Sequence of chain 1.E:
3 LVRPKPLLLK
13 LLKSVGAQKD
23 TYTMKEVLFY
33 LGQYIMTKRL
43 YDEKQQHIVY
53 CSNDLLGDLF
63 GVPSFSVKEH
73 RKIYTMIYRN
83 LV

The small molecule below binds the protein below.
Small molecule (SMILES): CC(C)C[C@H](NC(=O)[C@H](C)NC(=O)[C@H](CC1=CN=C2C=CC=CC12)NC(=O)[C@H](Cc1ccc(O)cc1)NC(=O)[C@H](CCC(=O)O)NC(=O)[C@H](C)NC(=O)[C@H](Cc1ccccc1)NC(=O)[C@H](CO)NC(=O)[C@@H](N)[C@@H](C)O)C(=O)N[C@@H](CC(C)C)C(=O)N[C@@H](CO)C(=O)N1CCC[C@H]1C(=O)O

Binding-site contacts:
Ligand atom CE1 contacts residue ILE37 of chain 1.G at 3.5 Å (hydrophobic).
Ligand atom CD contacts residue LEU30 of chain 1.G at 3.2 Å (hydrophobic).
Ligand atom OG contacts residue LEU30 of chain 1.G at 3.4 Å.
Ligand atom CD1 contacts residue GLY34 of chain 1.G at 3.6 Å.
Ligand atom CD2 contacts residue HIS49 of chain 1.G at 3.6 Å.
Ligand atom CZ2 contacts residue LEU33 of chain 1.G at 3.7 Å (hydrophobic).
Ligand atom O contacts residue VAL69 of chain 1.G at 3.6 Å.
Ligand atom CA contacts residue TYR76 of chain 1.G at 3.5 Å (hydrophobic).
Ligand atom O contacts residue HIS72 of chain 1.G at 3.5 Å.
Ligand atom N contacts residue GLN35 of chain 1.E at 3.1 Å (h-bond).
Ligand atom N contacts residue PHE31 of chain 1.E at 3.7 Å.
Ligand atom CE2 contacts residue GLY34 of chain 1.G at 3.4 Å.
Ligand atom CE2 contacts residue HIS49 of chain 1.G at 3.6 Å.
Ligand atom CB contacts residue GLN48 of chain 1.G at 3.6 Å.
Ligand atom CB contacts residue GLN35 of chain 1.E at 3.4 Å.
Ligand atom CE1 contacts residue VAL69 of chain 1.G at 3.5 Å (hydrophobic).
Ligand atom CD contacts residue TYR76 of chain 1.G at 3.5 Å (hydrophobic).
Ligand atom O contacts residue TYR76 of chain 1.G at 2.9 Å (h-bond).
Ligand atom CA contacts residue TYR32 of chain 1.E at 3.6 Å (hydrophobic).
Ligand atom CB contacts residue GLN35 of chain 1.E at 3.5 Å.
Ligand atom CD2 contacts residue MET38 of chain 1.G at 3.3 Å (hydrophobic).
Ligand atom C contacts residue VAL69 of chain 1.G at 3.6 Å (hydrophobic).
Ligand atom OH contacts residue HIS49 of chain 1.G at 3.6 Å.
Ligand atom N contacts residue TYR76 of chain 1.G at 3.5 Å (h-bond).
Ligand atom N contacts residue GLN35 of chain 1.E at 3.3 Å (h-bond).
Ligand atom NE1 contacts residue GLY34 of chain 1.G at 3.2 Å.
Ligand atom CB contacts residue TYR32 of chain 1.E at 3.6 Å (hydrophobic).
Ligand atom N contacts residue GLN48 of chain 1.G at 2.9 Å (h-bond).
Ligand atom CD1 contacts residue GLN48 of chain 1.G at 3.3 Å.
Ligand atom CZ2 contacts residue GLY34 of chain 1.G at 3.5 Å.
Ligand atom CD1 contacts residue HIS72 of chain 1.G at 3.5 Å.
Ligand atom C contacts residue GLN48 of chain 1.G at 3.7 Å.
Ligand atom CE1 contacts residue LYS70 of chain 1.G at 3.5 Å.
Ligand atom CE2 contacts residue LEU30 of chain 1.G at 3.6 Å (hydrophobic).
Ligand atom CZ2 contacts residue LEU30 of chain 1.G at 3.4 Å (hydrophobic).
Ligand atom CA contacts residue GLN48 of chain 1.G at 3.5 Å.
Ligand atom CZ contacts residue ILE37 of chain 1.G at 3.4 Å (hydrophobic).
Ligand atom OG contacts residue PHE31 of chain 1.E at 3.6 Å.
Ligand atom CB contacts residue PHE31 of chain 1.E at 3.6 Å (hydrophobic).
Ligand atom NE1 contacts residue LEU30 of chain 1.G at 3.0 Å (h-bond).

Sequence of chain 1.G:
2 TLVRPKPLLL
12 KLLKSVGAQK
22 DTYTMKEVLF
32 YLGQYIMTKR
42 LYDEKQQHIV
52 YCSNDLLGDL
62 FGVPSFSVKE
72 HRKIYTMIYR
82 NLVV